Sequence of chain 1.A:
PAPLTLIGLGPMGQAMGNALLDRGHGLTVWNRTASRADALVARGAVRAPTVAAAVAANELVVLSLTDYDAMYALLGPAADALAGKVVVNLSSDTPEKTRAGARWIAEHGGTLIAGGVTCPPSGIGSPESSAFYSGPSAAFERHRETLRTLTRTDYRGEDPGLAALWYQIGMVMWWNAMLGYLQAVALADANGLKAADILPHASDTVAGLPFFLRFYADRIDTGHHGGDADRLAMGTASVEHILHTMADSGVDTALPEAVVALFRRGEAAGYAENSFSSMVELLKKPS

A small-molecule ligand and the protein it binds are described below.
Small molecule (SMILES): Fc1ccc(F)c(C2CCCN2)c1

Sequence of chain 1.B:
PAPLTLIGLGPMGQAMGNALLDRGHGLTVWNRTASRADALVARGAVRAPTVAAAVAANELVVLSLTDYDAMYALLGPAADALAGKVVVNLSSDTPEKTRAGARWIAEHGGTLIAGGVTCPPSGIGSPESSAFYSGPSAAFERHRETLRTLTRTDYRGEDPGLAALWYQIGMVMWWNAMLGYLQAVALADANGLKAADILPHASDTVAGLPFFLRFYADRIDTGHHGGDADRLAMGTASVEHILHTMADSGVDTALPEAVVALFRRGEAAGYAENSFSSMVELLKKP

Binding-site contacts:
Ligand atom CAF contacts residue NAP1 of chain 1.C at 4.2 Å.
Ligand atom FAB contacts residue MET237 of chain 1.B at 3.3 Å.
Ligand atom FAB contacts residue TRP178 of chain 1.A at 3.4 Å.
Ligand atom CAD contacts residue TRP177 of chain 1.A at 3.5 Å (hydrophobic).
Ligand atom NAC contacts residue CYS122 of chain 1.A at 3.6 Å (h-bond).
Ligand atom CAG contacts residue TYR170 of chain 1.A at 4.0 Å (hydrophobic).
Ligand atom CAK contacts residue NAP1 of chain 1.C at 3.8 Å.
Ligand atom CAE contacts residue THR121 of chain 1.A at 3.7 Å.
Ligand atom CAK contacts residue MET237 of chain 1.B at 4.2 Å (hydrophobic).
Ligand atom NAC contacts residue VAL120 of chain 1.A at 4.1 Å.
Ligand atom CAM contacts residue TRP178 of chain 1.A at 4.1 Å (hydrophobic).
Ligand atom CAK contacts residue TRP178 of chain 1.A at 4.0 Å (hydrophobic).
Ligand atom CAM contacts residue ASP233 of chain 1.B at 3.9 Å.
Ligand atom CAD contacts residue PHE215 of chain 1.B at 3.7 Å (hydrophobic).
Ligand atom CAJ contacts residue NAP1 of chain 1.C at 3.8 Å.
Ligand atom FAB contacts residue NAP1 of chain 1.C at 4.0 Å.
Ligand atom NAC contacts residue PRO123 of chain 1.A at 4.2 Å.
Ligand atom CAE contacts residue TRP177 of chain 1.A at 4.3 Å (hydrophobic).
Ligand atom NAC contacts residue NAP1 of chain 1.C at 3.5 Å.
Ligand atom CAL contacts residue NAP1 of chain 1.C at 3.6 Å.
Ligand atom CAL contacts residue TRP177 of chain 1.A at 3.7 Å (hydrophobic).
Ligand atom CAI contacts residue TRP177 of chain 1.A at 3.6 Å (hydrophobic).
Ligand atom CAI contacts residue PHE215 of chain 1.B at 3.9 Å (hydrophobic).
Ligand atom NAC contacts residue THR121 of chain 1.A at 3.9 Å.
Ligand atom CAM contacts residue NAP1 of chain 1.C at 3.7 Å.
Ligand atom CAG contacts residue NAP1 of chain 1.C at 4.3 Å.
Ligand atom CAE contacts residue MET174 of chain 1.A at 3.8 Å (hydrophobic).
Ligand atom CAH contacts residue NAP1 of chain 1.C at 3.7 Å.
Ligand atom CAL contacts residue ASP233 of chain 1.B at 4.3 Å.
Ligand atom CAG contacts residue MET174 of chain 1.A at 3.7 Å (hydrophobic).
Ligand atom CAG contacts residue THR121 of chain 1.A at 3.7 Å.
Ligand atom CAM contacts residue TRP177 of chain 1.A at 4.2 Å (hydrophobic).
Ligand atom CAG contacts residue VAL120 of chain 1.A at 3.9 Å (hydrophobic).
Ligand atom CAF contacts residue PHE215 of chain 1.B at 4.1 Å (hydrophobic).
Ligand atom CAI contacts residue NAP1 of chain 1.C at 3.6 Å.
Ligand atom CAL contacts residue TYR219 of chain 1.B at 4.2 Å (hydrophobic).
Ligand atom CAJ contacts residue MET174 of chain 1.A at 3.9 Å (hydrophobic).
Ligand atom CAG contacts residue CYS122 of chain 1.A at 4.0 Å (hydrophobic).
Ligand atom CAM contacts residue MET237 of chain 1.B at 4.2 Å (hydrophobic).
Ligand atom CAH contacts residue TRP177 of chain 1.A at 4.1 Å (hydrophobic).